Sequence of chain 1.B:
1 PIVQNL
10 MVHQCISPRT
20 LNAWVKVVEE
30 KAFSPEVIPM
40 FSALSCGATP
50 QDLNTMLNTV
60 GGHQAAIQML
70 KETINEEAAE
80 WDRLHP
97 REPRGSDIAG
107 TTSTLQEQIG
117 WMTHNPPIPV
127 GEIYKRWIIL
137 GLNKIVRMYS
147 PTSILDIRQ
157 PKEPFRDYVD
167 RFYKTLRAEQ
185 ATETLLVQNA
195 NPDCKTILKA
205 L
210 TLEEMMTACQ

A small-molecule ligand and the protein it binds are described below.
Small molecule (SMILES): CC(C)C[C@H](NC(=O)[C@@H](NC(=O)[C@@H]1CCCN1)C(C)C)C(=O)N[C@@H](Cc1ccccc1)C(=O)N1CCC[C@H]1C(=O)NCC(=O)N[C@@H](C)C(=O)N1CCC[C@H]1C(=O)N[C@@H](Cc1ccccc1)C(=O)NCC(=O)N[C@@H](C)C(=O)N1CCC[C@H]1C(=O)N1CCC[C@H]1C=O

Binding-site contacts:
Ligand atom O contacts residue LYS70 of chain 1.B at 2.4 Å (salt-bridge).
Ligand atom CE1 contacts residue LEU56 of chain 1.B at 3.7 Å (hydrophobic).
Ligand atom N contacts residue LYS70 of chain 1.B at 3.7 Å.
Ligand atom N contacts residue ASN74 of chain 1.B at 2.9 Å (h-bond).
Ligand atom CZ contacts residue LYS70 of chain 1.B at 3.5 Å.
Ligand atom CG1 contacts residue THR107 of chain 1.B at 3.3 Å.
Ligand atom C contacts residue LYS182 of chain 1.A at 3.4 Å.
Ligand atom CB contacts residue ASN74 of chain 1.B at 3.3 Å.
Ligand atom CB contacts residue ASN74 of chain 1.B at 3.7 Å.
Ligand atom O contacts residue ASN74 of chain 1.B at 2.6 Å (h-bond).
Ligand atom CD1 contacts residue ASN57 of chain 1.B at 3.1 Å.
Ligand atom N contacts residue ASN53 of chain 1.B at 3.5 Å (h-bond).
Ligand atom O contacts residue ASN57 of chain 1.B at 3.1 Å (h-bond).
Ligand atom CE2 contacts residue LYS70 of chain 1.B at 3.6 Å.
Ligand atom CE1 contacts residue LYS70 of chain 1.B at 3.6 Å.
Ligand atom N contacts residue ASN74 of chain 1.B at 3.3 Å (h-bond).
Ligand atom O contacts residue GLN179 of chain 1.A at 2.6 Å (h-bond).
Ligand atom C contacts residue ASN74 of chain 1.B at 3.7 Å.
Ligand atom CB contacts residue ASN57 of chain 1.B at 3.4 Å.
Ligand atom N contacts residue ASN57 of chain 1.B at 2.9 Å (h-bond).
Ligand atom CA contacts residue GLN67 of chain 1.B at 3.1 Å.
Ligand atom O contacts residue LYS182 of chain 1.A at 2.9 Å (salt-bridge).
Ligand atom CB contacts residue GLN179 of chain 1.A at 3.2 Å.
Ligand atom N contacts residue GLN67 of chain 1.B at 3.7 Å.
Ligand atom CB contacts residue ASN53 of chain 1.B at 3.4 Å.
Ligand atom CE2 contacts residue LEU56 of chain 1.B at 3.6 Å (hydrophobic).
Ligand atom CA contacts residue ASN53 of chain 1.B at 3.4 Å.
Ligand atom CG contacts residue GLN67 of chain 1.B at 3.2 Å.
Ligand atom CA contacts residue ASN74 of chain 1.B at 3.6 Å.
Ligand atom CA contacts residue ASN57 of chain 1.B at 3.7 Å.
Ligand atom CB contacts residue GLN67 of chain 1.B at 3.5 Å.
Ligand atom CE1 contacts residue ILE66 of chain 1.B at 3.5 Å (hydrophobic).
Ligand atom O contacts residue LYS182 of chain 1.A at 3.3 Å.
Ligand atom CD contacts residue ASN183 of chain 1.A at 3.2 Å.
Ligand atom CG2 contacts residue ALA77 of chain 1.B at 3.7 Å (hydrophobic).
Ligand atom CA contacts residue ASN74 of chain 1.B at 3.4 Å.
Ligand atom CB contacts residue GLN179 of chain 1.A at 3.3 Å.
Ligand atom CD2 contacts residue THR107 of chain 1.B at 3.7 Å.
Ligand atom C contacts residue GLN179 of chain 1.A at 3.6 Å.
Ligand atom C contacts residue LYS70 of chain 1.B at 3.4 Å.

Sequence of chain 1.A:
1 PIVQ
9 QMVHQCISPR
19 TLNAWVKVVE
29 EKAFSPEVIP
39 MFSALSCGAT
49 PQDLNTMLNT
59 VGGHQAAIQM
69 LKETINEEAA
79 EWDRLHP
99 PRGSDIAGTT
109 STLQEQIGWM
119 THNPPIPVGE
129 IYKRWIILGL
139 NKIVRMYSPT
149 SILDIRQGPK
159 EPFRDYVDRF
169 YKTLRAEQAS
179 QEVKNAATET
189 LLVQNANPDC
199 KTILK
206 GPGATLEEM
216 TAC